Binding-site contacts:
Ligand atom O5 contacts residue ASN66 of chain 1.A at 2.3 Å (h-bond).
Ligand atom N2 contacts residue ASN66 of chain 1.A at 2.6 Å (h-bond).
Ligand atom C3 contacts residue ASN66 of chain 1.A at 3.6 Å.
Ligand atom C5 contacts residue SER68 of chain 1.A at 4.2 Å.
Ligand atom C1 contacts residue ASN66 of chain 1.A at 1.3 Å.
Ligand atom C4 contacts residue ASN66 of chain 1.A at 4.2 Å.
Ligand atom C2 contacts residue ASN66 of chain 1.A at 2.4 Å.
Ligand atom O7 contacts residue ASN66 of chain 1.A at 3.2 Å (h-bond).
Ligand atom C7 contacts residue ASN66 of chain 1.A at 2.9 Å.
Ligand atom C5 contacts residue ASN66 of chain 1.A at 3.6 Å.
Ligand atom O5 contacts residue SER68 of chain 1.A at 4.0 Å.
Ligand atom C8 contacts residue ASN66 of chain 1.A at 4.2 Å.
Ligand atom C1 contacts residue SER68 of chain 1.A at 4.1 Å.

The small molecule below binds the protein below.
Small molecule (SMILES): CC(=O)N[C@@H]1[C@@H](O)[C@H](O)[C@@H](CO)O[C@H]1O

Sequence of chain 1.A:
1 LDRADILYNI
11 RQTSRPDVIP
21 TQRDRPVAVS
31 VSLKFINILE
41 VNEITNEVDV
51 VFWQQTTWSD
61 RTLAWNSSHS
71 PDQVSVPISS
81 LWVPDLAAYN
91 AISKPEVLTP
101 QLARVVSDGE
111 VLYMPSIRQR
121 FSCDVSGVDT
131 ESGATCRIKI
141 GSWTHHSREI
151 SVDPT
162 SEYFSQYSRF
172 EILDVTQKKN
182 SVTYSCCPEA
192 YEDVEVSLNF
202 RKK